Sequence of chain 1.C:
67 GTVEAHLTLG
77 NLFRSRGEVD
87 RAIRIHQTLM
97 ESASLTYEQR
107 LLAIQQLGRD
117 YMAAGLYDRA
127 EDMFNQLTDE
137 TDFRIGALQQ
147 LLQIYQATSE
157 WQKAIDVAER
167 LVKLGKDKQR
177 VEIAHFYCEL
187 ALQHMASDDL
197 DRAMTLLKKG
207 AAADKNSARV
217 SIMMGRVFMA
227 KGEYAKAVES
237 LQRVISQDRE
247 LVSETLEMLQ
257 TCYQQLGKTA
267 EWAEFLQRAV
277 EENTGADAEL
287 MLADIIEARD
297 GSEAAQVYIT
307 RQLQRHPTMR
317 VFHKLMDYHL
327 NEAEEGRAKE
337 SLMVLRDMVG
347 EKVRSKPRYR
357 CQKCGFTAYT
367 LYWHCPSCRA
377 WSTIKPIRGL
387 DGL

The small molecule below binds the protein below.
Small molecule (SMILES): CCCCCCCCCCC[C@@H](O)CC(=O)O[C@@H]1[C@@H](N)[C@@H](OP(=O)(O)OP(=O)(O)OC[C@H]2O[C@@H](n3ccc(=O)[nH]c3=O)[C@H](O)[C@@H]2O)O[C@H](CO)[C@H]1O

Binding-site contacts:
Ligand atom O19 contacts residue MET61 of chain 1.D at 3.4 Å (h-bond).
Ligand atom C48 contacts residue SER211 of chain 1.D at 3.6 Å.
Ligand atom C33 contacts residue PHE161 of chain 1.D at 3.3 Å (hydrophobic).
Ligand atom O38 contacts residue ASP160 of chain 1.D at 3.6 Å.
Ligand atom O17 contacts residue HIS265 of chain 1.D at 3.3 Å.
Ligand atom C51 contacts residue PRO372 of chain 1.C at 3.6 Å (hydrophobic).
Ligand atom O15 contacts residue GLY193 of chain 1.D at 3.3 Å.
Ligand atom O39 contacts residue PHE161 of chain 1.D at 3.5 Å.
Ligand atom C7 contacts residue PHE194 of chain 1.D at 3.5 Å (hydrophobic).
Ligand atom C48 contacts residue VAL217 of chain 1.D at 3.3 Å (hydrophobic).
Ligand atom N11 contacts residue ACT1 of chain 1.K at 3.4 Å (h-bond).
Ligand atom N34 contacts residue PHE161 of chain 1.D at 3.0 Å.
Ligand atom O8 contacts residue PHE192 of chain 1.D at 3.0 Å.
Ligand atom O18 contacts residue GLY264 of chain 1.D at 3.2 Å.
Ligand atom C7 contacts residue PHE161 of chain 1.D at 3.2 Å (hydrophobic).
Ligand atom O39 contacts residue ILE159 of chain 1.D at 3.5 Å.
Ligand atom O41 contacts residue LEU201 of chain 1.D at 3.0 Å.
Ligand atom C49 contacts residue VAL217 of chain 1.D at 3.5 Å (hydrophobic).
Ligand atom O17 contacts residue LEU62 of chain 1.D at 3.5 Å.
Ligand atom O8 contacts residue PHE194 of chain 1.D at 3.3 Å.
Ligand atom C47 contacts residue ILE198 of chain 1.D at 3.2 Å (hydrophobic).
Ligand atom O38 contacts residue LYS262 of chain 1.D at 3.5 Å.
Ligand atom C40 contacts residue CYS207 of chain 1.D at 3.6 Å (hydrophobic).
Ligand atom C44 contacts residue ALA215 of chain 1.D at 3.6 Å (hydrophobic).
Ligand atom N11 contacts residue LYS239 of chain 1.D at 3.4 Å (salt-bridge).
Ligand atom O41 contacts residue LEU62 of chain 1.D at 3.5 Å.
Ligand atom O10 contacts residue PHE192 of chain 1.D at 3.5 Å (h-bond).
Ligand atom C7 contacts residue PHE192 of chain 1.D at 3.3 Å (hydrophobic).
Ligand atom C45 contacts residue ALA215 of chain 1.D at 3.6 Å (hydrophobic).
Ligand atom N34 contacts residue LYS262 of chain 1.D at 3.5 Å.
Ligand atom O41 contacts residue CYS207 of chain 1.D at 3.6 Å (h-bond).
Ligand atom C13 contacts residue PHE192 of chain 1.D at 3.5 Å (hydrophobic).
Ligand atom C49 contacts residue SER211 of chain 1.D at 3.5 Å.
Ligand atom O38 contacts residue PHE161 of chain 1.D at 3.5 Å.
Ligand atom C14 contacts residue ACT1 of chain 1.K at 3.3 Å.
Ligand atom C35 contacts residue PHE161 of chain 1.D at 3.4 Å (hydrophobic).
Ligand atom O15 contacts residue PHE192 of chain 1.D at 3.4 Å (h-bond).
Ligand atom O9 contacts residue LEU62 of chain 1.D at 3.3 Å.
Ligand atom C49 contacts residue GLY210 of chain 1.D at 3.4 Å.
Ligand atom C50 contacts residue VAL217 of chain 1.D at 3.5 Å (hydrophobic).

Sequence of chain 1.D:
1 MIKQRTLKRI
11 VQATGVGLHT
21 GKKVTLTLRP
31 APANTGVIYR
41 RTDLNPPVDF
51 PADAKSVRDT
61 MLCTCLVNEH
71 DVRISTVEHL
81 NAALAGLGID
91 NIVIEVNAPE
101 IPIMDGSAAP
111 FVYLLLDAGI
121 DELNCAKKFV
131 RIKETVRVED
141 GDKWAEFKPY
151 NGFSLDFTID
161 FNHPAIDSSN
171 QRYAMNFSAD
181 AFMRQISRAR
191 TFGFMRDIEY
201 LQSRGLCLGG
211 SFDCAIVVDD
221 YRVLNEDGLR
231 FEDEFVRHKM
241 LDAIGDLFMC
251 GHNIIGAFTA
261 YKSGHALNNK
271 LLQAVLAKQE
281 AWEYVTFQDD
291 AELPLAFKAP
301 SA